Sequence of chain 2.B:
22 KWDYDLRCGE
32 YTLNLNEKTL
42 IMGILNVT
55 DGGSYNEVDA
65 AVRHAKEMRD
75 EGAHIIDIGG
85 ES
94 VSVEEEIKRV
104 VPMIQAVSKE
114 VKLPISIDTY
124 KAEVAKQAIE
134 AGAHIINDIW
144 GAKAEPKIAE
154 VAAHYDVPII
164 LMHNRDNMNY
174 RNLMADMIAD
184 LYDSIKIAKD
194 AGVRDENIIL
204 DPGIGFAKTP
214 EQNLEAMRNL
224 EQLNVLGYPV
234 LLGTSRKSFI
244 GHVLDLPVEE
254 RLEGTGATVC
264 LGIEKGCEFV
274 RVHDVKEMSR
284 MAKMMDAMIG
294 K

This small molecule binds to this protein.
Small molecule (SMILES): C[C@H](CC(=O)O)c1nn(C)c2nc(N)[nH]c(=O)c2c1=O

Binding-site contacts:
Ligand atom N5 contacts residue ILE142 of chain 2.B at 3.5 Å.
Ligand atom C4 contacts residue ILE142 of chain 2.B at 3.4 Å (hydrophobic).
Ligand atom N4 contacts residue ASN140 of chain 2.B at 3.2 Å (h-bond).
Ligand atom N1 contacts residue ASP204 of chain 2.B at 2.8 Å (salt-bridge).
Ligand atom O3 contacts residue LYS240 of chain 2.B at 3.2 Å (salt-bridge).
Ligand atom N1 contacts residue ASN140 of chain 2.B at 2.5 Å (h-bond).
Ligand atom N1 contacts residue LEU234 of chain 2.B at 3.7 Å.
Ligand atom O1 contacts residue ARG274 of chain 2.B at 3.9 Å.
Ligand atom C6 contacts residue PHE209 of chain 2.B at 3.4 Å (hydrophobic).
Ligand atom N2 contacts residue ASP204 of chain 2.B at 2.6 Å (salt-bridge).
Ligand atom C2 contacts residue ARG274 of chain 2.B at 3.3 Å.
Ligand atom N2 contacts residue MET165 of chain 2.B at 3.6 Å.
Ligand atom C7 contacts residue ASN140 of chain 2.B at 3.4 Å.
Ligand atom O4 contacts residue ARG274 of chain 2.B at 3.2 Å (salt-bridge).
Ligand atom O3 contacts residue GLY236 of chain 2.B at 3.2 Å (h-bond).
Ligand atom O2 contacts residue ARG274 of chain 2.B at 2.8 Å (salt-bridge).
Ligand atom C9 contacts residue PHE209 of chain 2.B at 3.8 Å (hydrophobic).
Ligand atom C10 contacts residue MET165 of chain 2.B at 3.8 Å (hydrophobic).
Ligand atom N4 contacts residue ILE142 of chain 2.B at 3.7 Å.
Ligand atom N3 contacts residue ARG274 of chain 2.B at 3.5 Å (salt-bridge).
Ligand atom C9 contacts residue ARG274 of chain 2.B at 3.4 Å.
Ligand atom O3 contacts residue PHE209 of chain 2.B at 3.6 Å.
Ligand atom C3 contacts residue PHE209 of chain 2.B at 3.4 Å (hydrophobic).
Ligand atom C5 contacts residue ARG274 of chain 2.B at 3.6 Å.
Ligand atom C4 contacts residue ASP121 of chain 2.B at 3.1 Å.
Ligand atom N4 contacts residue ARG274 of chain 2.B at 3.9 Å.
Ligand atom C8 contacts residue ARG274 of chain 2.B at 3.6 Å.
Ligand atom C4 contacts residue ASN140 of chain 2.B at 3.6 Å.
Ligand atom N1 contacts residue ILE163 of chain 2.B at 3.8 Å.
Ligand atom C4 contacts residue ARG274 of chain 2.B at 3.8 Å.
Ligand atom O1 contacts residue LYS240 of chain 2.B at 2.4 Å (salt-bridge).
Ligand atom N5 contacts residue ARG274 of chain 2.B at 3.5 Å (salt-bridge).
Ligand atom C3 contacts residue ARG274 of chain 2.B at 3.3 Å.
Ligand atom C3 contacts residue LYS240 of chain 2.B at 3.6 Å.
Ligand atom C7 contacts residue MET165 of chain 2.B at 3.9 Å (hydrophobic).
Ligand atom C7 contacts residue ASP204 of chain 2.B at 3.1 Å.
Ligand atom C5 contacts residue PHE209 of chain 2.B at 3.7 Å (hydrophobic).
Ligand atom C10 contacts residue ASP204 of chain 2.B at 3.8 Å.
Ligand atom C8 contacts residue ILE142 of chain 2.B at 3.7 Å (hydrophobic).
Ligand atom O1 contacts residue PHE209 of chain 2.B at 3.2 Å.